A small-molecule ligand and the protein it binds are described below.
Small molecule (SMILES): CC(=O)C(=O)O

Binding-site contacts:
Ligand atom C contacts residue MG1 of chain 3.D at 3.0 Å.
Ligand atom CB contacts residue PHE170 of chain 3.A at 3.6 Å (hydrophobic).
Ligand atom C contacts residue GLY172 of chain 3.A at 3.3 Å.
Ligand atom O3 contacts residue GLN147 of chain 3.A at 3.0 Å (h-bond).
Ligand atom O3 contacts residue SSN1 of chain 3.G at 3.2 Å (h-bond).
Ligand atom OXT contacts residue ALA174 of chain 3.A at 2.8 Å (h-bond).
Ligand atom O contacts residue GLU149 of chain 3.A at 3.2 Å (salt-bridge).
Ligand atom O contacts residue GLY172 of chain 3.A at 3.5 Å.
Ligand atom OXT contacts residue CO1 of chain 3.C at 4.2 Å.
Ligand atom CB contacts residue LEU212 of chain 3.A at 3.8 Å (hydrophobic).
Ligand atom O3 contacts residue CO1 of chain 3.C at 2.1 Å.
Ligand atom CB contacts residue SSN1 of chain 3.G at 3.0 Å.
Ligand atom CB contacts residue ARG70 of chain 3.A at 4.0 Å.
Ligand atom CA contacts residue ARG70 of chain 3.A at 3.9 Å.
Ligand atom CA contacts residue GLU149 of chain 3.A at 4.0 Å.
Ligand atom CA contacts residue PHE170 of chain 3.A at 4.1 Å (hydrophobic).
Ligand atom O contacts residue ALA174 of chain 3.A at 3.5 Å (h-bond).
Ligand atom C contacts residue PRO173 of chain 3.A at 3.8 Å (hydrophobic).
Ligand atom OXT contacts residue SSN1 of chain 3.G at 4.2 Å.
Ligand atom C contacts residue ALA174 of chain 3.A at 3.6 Å (hydrophobic).
Ligand atom C contacts residue ASP175 of chain 3.A at 4.0 Å.
Ligand atom O contacts residue PRO173 of chain 3.A at 4.1 Å.
Ligand atom O3 contacts residue ARG70 of chain 3.A at 2.8 Å (salt-bridge).
Ligand atom O contacts residue ASP175 of chain 3.A at 2.9 Å (salt-bridge).
Ligand atom O3 contacts residue MG1 of chain 3.D at 2.2 Å.
Ligand atom O3 contacts residue GLU149 of chain 3.A at 3.3 Å (salt-bridge).
Ligand atom CA contacts residue CO1 of chain 3.C at 2.9 Å.
Ligand atom CA contacts residue GLN147 of chain 3.A at 3.9 Å.
Ligand atom CB contacts residue TRP19 of chain 3.A at 4.2 Å (hydrophobic).
Ligand atom CA contacts residue SSN1 of chain 3.G at 3.0 Å.
Ligand atom CA contacts residue MG1 of chain 3.D at 3.0 Å.
Ligand atom C contacts residue CO1 of chain 3.C at 3.0 Å.
Ligand atom C contacts residue GLU149 of chain 3.A at 3.9 Å.
Ligand atom CA contacts residue GLY172 of chain 3.A at 3.8 Å.
Ligand atom O contacts residue MG1 of chain 3.D at 2.3 Å.
Ligand atom O contacts residue CO1 of chain 3.C at 2.3 Å.
Ligand atom OXT contacts residue GLY172 of chain 3.A at 3.3 Å.
Ligand atom C contacts residue SSN1 of chain 3.G at 3.8 Å.
Ligand atom OXT contacts residue ASP175 of chain 3.A at 4.0 Å.
Ligand atom OXT contacts residue PRO173 of chain 3.A at 3.1 Å.

Sequence of chain 3.A:
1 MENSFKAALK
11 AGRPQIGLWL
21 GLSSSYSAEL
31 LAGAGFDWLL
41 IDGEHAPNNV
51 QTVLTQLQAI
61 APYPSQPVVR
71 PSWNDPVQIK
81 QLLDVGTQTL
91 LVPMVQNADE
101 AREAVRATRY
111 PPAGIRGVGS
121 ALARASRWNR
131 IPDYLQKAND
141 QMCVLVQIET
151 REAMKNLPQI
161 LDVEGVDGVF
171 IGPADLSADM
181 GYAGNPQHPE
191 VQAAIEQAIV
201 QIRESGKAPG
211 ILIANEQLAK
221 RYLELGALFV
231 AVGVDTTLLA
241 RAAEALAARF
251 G

Sequence of chain 2.A:
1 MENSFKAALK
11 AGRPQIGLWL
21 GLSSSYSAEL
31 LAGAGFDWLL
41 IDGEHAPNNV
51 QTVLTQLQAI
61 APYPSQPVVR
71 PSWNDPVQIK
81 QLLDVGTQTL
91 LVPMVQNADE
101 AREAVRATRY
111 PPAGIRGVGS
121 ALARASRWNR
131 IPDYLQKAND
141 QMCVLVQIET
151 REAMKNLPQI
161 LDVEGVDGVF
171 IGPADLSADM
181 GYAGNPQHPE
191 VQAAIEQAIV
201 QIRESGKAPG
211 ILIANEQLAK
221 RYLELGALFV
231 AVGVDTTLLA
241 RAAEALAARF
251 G